The small molecule below binds the protein below.
Small molecule (SMILES): CC(=O)N[C@@H]1[C@@H](O)[C@H](O)[C@@H](CO)O[C@H]1O

Sequence of chain 1.A:
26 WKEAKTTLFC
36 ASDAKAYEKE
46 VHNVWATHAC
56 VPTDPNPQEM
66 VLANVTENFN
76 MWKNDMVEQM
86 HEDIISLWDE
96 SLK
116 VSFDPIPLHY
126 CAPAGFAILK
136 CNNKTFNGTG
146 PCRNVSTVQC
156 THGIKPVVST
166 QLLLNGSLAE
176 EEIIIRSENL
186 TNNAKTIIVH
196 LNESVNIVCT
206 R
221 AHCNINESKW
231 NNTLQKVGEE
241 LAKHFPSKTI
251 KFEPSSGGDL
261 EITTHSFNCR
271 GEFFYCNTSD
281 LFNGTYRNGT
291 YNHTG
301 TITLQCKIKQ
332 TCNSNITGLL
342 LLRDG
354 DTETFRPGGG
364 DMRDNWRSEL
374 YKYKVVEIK

Binding-site contacts:
Ligand atom C7 contacts residue ASN170 of chain 1.A at 3.5 Å.
Ligand atom C8 contacts residue ASN268 of chain 1.A at 4.2 Å.
Ligand atom C7 contacts residue VAL162 of chain 1.A at 4.1 Å (hydrophobic).
Ligand atom C2 contacts residue ASN334 of chain 1.A at 4.2 Å.
Ligand atom C8 contacts residue LEU169 of chain 1.A at 4.3 Å (hydrophobic).
Ligand atom O5 contacts residue ASN334 of chain 1.A at 3.9 Å.
Ligand atom C1 contacts residue SER335 of chain 1.A at 3.9 Å.
Ligand atom C2 contacts residue SER335 of chain 1.A at 4.3 Å.
Ligand atom O7 contacts residue PRO120 of chain 1.A at 4.2 Å.
Ligand atom O4 contacts residue ASN334 of chain 1.A at 4.0 Å.
Ligand atom O5 contacts residue ASN170 of chain 1.A at 2.4 Å (h-bond).
Ligand atom C5 contacts residue ASN334 of chain 1.A at 3.3 Å.
Ligand atom C3 contacts residue ASP119 of chain 1.A at 4.4 Å.
Ligand atom C2 contacts residue ASN170 of chain 1.A at 2.4 Å.
Ligand atom C1 contacts residue ASN170 of chain 1.A at 1.4 Å.
Ligand atom C3 contacts residue ASN334 of chain 1.A at 3.7 Å.
Ligand atom C3 contacts residue CYS333 of chain 1.A at 4.2 Å (hydrophobic).
Ligand atom C4 contacts residue ASN334 of chain 1.A at 3.9 Å.
Ligand atom O7 contacts residue VAL162 of chain 1.A at 3.4 Å.
Ligand atom N2 contacts residue ASN170 of chain 1.A at 2.9 Å (h-bond).
Ligand atom C4 contacts residue ASN170 of chain 1.A at 4.2 Å.
Ligand atom C6 contacts residue ASN334 of chain 1.A at 4.3 Å.
Ligand atom O3 contacts residue CYS333 of chain 1.A at 3.4 Å (h-bond).
Ligand atom O4 contacts residue ASP119 of chain 1.A at 4.4 Å.
Ligand atom O3 contacts residue ASP119 of chain 1.A at 3.8 Å.
Ligand atom C1 contacts residue ASN334 of chain 1.A at 3.7 Å.
Ligand atom O7 contacts residue ASN170 of chain 1.A at 3.7 Å.
Ligand atom C8 contacts residue VAL162 of chain 1.A at 3.7 Å (hydrophobic).
Ligand atom C5 contacts residue ASN170 of chain 1.A at 3.7 Å.
Ligand atom C4 contacts residue ASP119 of chain 1.A at 4.0 Å.
Ligand atom N2 contacts residue SER335 of chain 1.A at 3.7 Å.
Ligand atom C3 contacts residue ASN170 of chain 1.A at 3.8 Å.